This small molecule binds to this protein.
Small molecule (SMILES): CC(=O)C(=O)O

Binding-site contacts:
Ligand atom CA contacts residue THR44 of chain 1.B at 4.3 Å.
Ligand atom CB contacts residue ALA8 of chain 1.B at 4.4 Å (hydrophobic).
Ligand atom CB contacts residue ILE203 of chain 1.B at 3.9 Å (hydrophobic).
Ligand atom OXT contacts residue LEU101 of chain 1.B at 3.6 Å.
Ligand atom O contacts residue ALA8 of chain 1.B at 4.0 Å.
Ligand atom O contacts residue GLY43 of chain 1.B at 3.5 Å.
Ligand atom O3 contacts residue ALA8 of chain 1.B at 3.8 Å.
Ligand atom O contacts residue THR44 of chain 1.B at 2.7 Å (h-bond).
Ligand atom O3 contacts residue THR45 of chain 1.B at 2.5 Å (h-bond).
Ligand atom C contacts residue TYR133 of chain 1.B at 3.7 Å (hydrophobic).
Ligand atom O3 contacts residue ASN248 of chain 1.B at 4.2 Å.
Ligand atom CA contacts residue TYR133 of chain 1.B at 3.7 Å (hydrophobic).
Ligand atom CA contacts residue ALA8 of chain 1.B at 3.8 Å (hydrophobic).
Ligand atom OXT contacts residue THR44 of chain 1.B at 4.5 Å.
Ligand atom O3 contacts residue THR44 of chain 1.B at 3.9 Å.
Ligand atom C contacts residue THR44 of chain 1.B at 3.9 Å.
Ligand atom O contacts residue THR45 of chain 1.B at 3.5 Å (h-bond).
Ligand atom OXT contacts residue TYR133 of chain 1.B at 3.5 Å.
Ligand atom CB contacts residue GLY186 of chain 1.B at 4.2 Å.
Ligand atom O3 contacts residue VAL205 of chain 1.B at 3.9 Å.
Ligand atom C contacts residue THR45 of chain 1.B at 4.4 Å.
Ligand atom CA contacts residue THR45 of chain 1.B at 3.7 Å.
Ligand atom CB contacts residue TYR133 of chain 1.B at 3.6 Å (hydrophobic).
Ligand atom C contacts residue ALA8 of chain 1.B at 4.0 Å (hydrophobic).
Ligand atom O3 contacts residue TYR133 of chain 1.B at 4.5 Å.
Ligand atom OXT contacts residue ILE203 of chain 1.B at 4.0 Å.

Sequence of chain 1.B:
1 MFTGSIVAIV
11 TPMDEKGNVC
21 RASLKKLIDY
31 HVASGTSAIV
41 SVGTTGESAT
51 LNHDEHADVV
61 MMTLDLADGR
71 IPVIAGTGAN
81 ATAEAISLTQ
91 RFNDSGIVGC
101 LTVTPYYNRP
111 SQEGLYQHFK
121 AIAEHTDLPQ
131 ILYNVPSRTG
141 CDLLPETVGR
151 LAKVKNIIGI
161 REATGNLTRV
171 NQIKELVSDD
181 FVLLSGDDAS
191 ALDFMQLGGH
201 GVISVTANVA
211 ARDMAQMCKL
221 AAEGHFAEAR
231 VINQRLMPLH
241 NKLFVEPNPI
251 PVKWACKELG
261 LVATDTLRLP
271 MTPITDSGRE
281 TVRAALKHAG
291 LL